Sequence of chain 1.B:
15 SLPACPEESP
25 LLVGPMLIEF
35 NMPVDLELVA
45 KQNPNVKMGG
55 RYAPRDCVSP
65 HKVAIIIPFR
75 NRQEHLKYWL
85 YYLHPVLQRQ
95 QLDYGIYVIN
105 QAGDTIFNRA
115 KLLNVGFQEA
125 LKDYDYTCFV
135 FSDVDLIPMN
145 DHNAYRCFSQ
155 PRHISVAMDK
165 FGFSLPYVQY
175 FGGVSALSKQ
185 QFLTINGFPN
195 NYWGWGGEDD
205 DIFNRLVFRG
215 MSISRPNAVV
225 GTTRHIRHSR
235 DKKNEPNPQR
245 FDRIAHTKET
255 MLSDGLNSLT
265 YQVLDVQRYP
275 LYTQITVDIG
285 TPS

Binding-site contacts:
Ligand atom C3 contacts residue TYR171 of chain 1.B at 3.7 Å (hydrophobic).
Ligand atom O7 contacts residue GLY201 of chain 1.B at 4.1 Å.
Ligand atom O5 contacts residue TYR171 of chain 1.B at 3.8 Å.
Ligand atom C3 contacts residue GLY201 of chain 1.B at 4.0 Å.
Ligand atom O5 contacts residue TRP199 of chain 1.B at 4.1 Å.
Ligand atom C8 contacts residue ASP204 of chain 1.B at 3.4 Å.
Ligand atom C3 contacts residue ASP204 of chain 1.B at 4.0 Å.
Ligand atom O3 contacts residue GLY200 of chain 1.B at 3.6 Å.
Ligand atom O1 contacts residue TYR171 of chain 1.B at 4.1 Å.
Ligand atom N2 contacts residue ASP204 of chain 1.B at 2.9 Å (salt-bridge).
Ligand atom C8 contacts residue ILE248 of chain 1.B at 4.0 Å (hydrophobic).
Ligand atom O4 contacts residue ASP203 of chain 1.B at 2.6 Å (salt-bridge).
Ligand atom C8 contacts residue PHE245 of chain 1.B at 4.0 Å (hydrophobic).
Ligand atom O6 contacts residue TRP199 of chain 1.B at 3.9 Å.
Ligand atom O7 contacts residue TRP199 of chain 1.B at 3.9 Å.
Ligand atom C4 contacts residue TRP199 of chain 1.B at 4.0 Å (hydrophobic).
Ligand atom C5 contacts residue TYR171 of chain 1.B at 3.8 Å (hydrophobic).
Ligand atom O4 contacts residue TYR174 of chain 1.B at 3.4 Å.
Ligand atom C4 contacts residue GOL1 of chain 1.O at 3.8 Å.
Ligand atom C4 contacts residue ASP203 of chain 1.B at 3.7 Å.
Ligand atom C2 contacts residue ASP204 of chain 1.B at 3.9 Å.
Ligand atom O5 contacts residue TYR171 of chain 1.B at 4.0 Å.
Ligand atom C7 contacts residue GLY201 of chain 1.B at 3.6 Å.
Ligand atom C3 contacts residue ASP203 of chain 1.B at 3.4 Å.
Ligand atom O4 contacts residue GOL1 of chain 1.O at 3.4 Å.
Ligand atom O3 contacts residue ASP203 of chain 1.B at 2.5 Å (salt-bridge).
Ligand atom C6 contacts residue PHE165 of chain 1.B at 3.5 Å (hydrophobic).
Ligand atom O3 contacts residue GLY201 of chain 1.B at 2.8 Å (h-bond).
Ligand atom C7 contacts residue ARG244 of chain 1.B at 3.7 Å.
Ligand atom O7 contacts residue ARG244 of chain 1.B at 2.8 Å (salt-bridge).
Ligand atom C8 contacts residue GLY201 of chain 1.B at 3.6 Å.
Ligand atom O6 contacts residue PHE165 of chain 1.B at 3.5 Å.
Ligand atom C6 contacts residue TYR174 of chain 1.B at 3.9 Å (hydrophobic).
Ligand atom C2 contacts residue TRP199 of chain 1.B at 4.0 Å (hydrophobic).
Ligand atom C1 contacts residue TYR171 of chain 1.B at 3.5 Å (hydrophobic).
Ligand atom C8 contacts residue ARG244 of chain 1.B at 4.0 Å.
Ligand atom N2 contacts residue GLY201 of chain 1.B at 3.5 Å (h-bond).
Ligand atom C7 contacts residue ASP204 of chain 1.B at 3.6 Å.
Ligand atom C2 contacts residue TYR171 of chain 1.B at 3.9 Å (hydrophobic).
Ligand atom O3 contacts residue ASP204 of chain 1.B at 4.0 Å.

The protein below binds the small molecule below.
Small molecule (SMILES): CC(=O)N[C@H]1[C@H](OC[C@H]2O[C@@H](O)[C@H](O)[C@@H](O)[C@H]2O)O[C@H](CO)[C@@H](O)[C@@H]1O